A protein and the small-molecule ligand that binds it are described below.
Small molecule (SMILES): Nc1ccn([C@H]2C[C@H](O)[C@@H](COP(=O)(O)O)O2)c(=O)n1

Binding-site contacts:
Ligand atom C5 contacts residue PHE205 of chain 1.E at 4.2 Å (hydrophobic).
Ligand atom O3' contacts residue DA1 of chain 1.RB at 1.6 Å.
Ligand atom C5 contacts residue ARG92 of chain 1.E at 4.3 Å.
Ligand atom C2' contacts residue DA1 of chain 1.RB at 3.3 Å.
Ligand atom C5' contacts residue ASP202 of chain 1.E at 4.0 Å.
Ligand atom C4' contacts residue VAL203 of chain 1.E at 4.2 Å (hydrophobic).
Ligand atom C6 contacts residue PHE205 of chain 1.E at 4.4 Å (hydrophobic).
Ligand atom O4' contacts residue VAL203 of chain 1.E at 3.6 Å.
Ligand atom C5' contacts residue PRO204 of chain 1.E at 4.3 Å (hydrophobic).
Ligand atom C2 contacts residue ARG92 of chain 1.E at 4.3 Å.
Ligand atom C6 contacts residue ARG92 of chain 1.E at 4.0 Å.
Ligand atom C4 contacts residue ARG92 of chain 1.E at 4.4 Å.
Ligand atom C1' contacts residue ARG92 of chain 1.E at 4.4 Å.
Ligand atom O5' contacts residue ASP202 of chain 1.E at 4.4 Å.
Ligand atom N1 contacts residue ARG92 of chain 1.E at 4.0 Å.
Ligand atom C4' contacts residue PRO204 of chain 1.E at 3.6 Å (hydrophobic).
Ligand atom O4' contacts residue PRO204 of chain 1.E at 3.6 Å (h-bond).
Ligand atom C2' contacts residue PRO204 of chain 1.E at 4.3 Å (hydrophobic).
Ligand atom O4' contacts residue ARG92 of chain 1.E at 4.2 Å.
Ligand atom C3' contacts residue DA1 of chain 1.RB at 2.6 Å.
Ligand atom C1' contacts residue PRO204 of chain 1.E at 3.7 Å (hydrophobic).
Ligand atom C1' contacts residue VAL203 of chain 1.E at 4.1 Å (hydrophobic).
Ligand atom C4' contacts residue DA1 of chain 1.RB at 3.9 Å.

Sequence of chain 1.E:
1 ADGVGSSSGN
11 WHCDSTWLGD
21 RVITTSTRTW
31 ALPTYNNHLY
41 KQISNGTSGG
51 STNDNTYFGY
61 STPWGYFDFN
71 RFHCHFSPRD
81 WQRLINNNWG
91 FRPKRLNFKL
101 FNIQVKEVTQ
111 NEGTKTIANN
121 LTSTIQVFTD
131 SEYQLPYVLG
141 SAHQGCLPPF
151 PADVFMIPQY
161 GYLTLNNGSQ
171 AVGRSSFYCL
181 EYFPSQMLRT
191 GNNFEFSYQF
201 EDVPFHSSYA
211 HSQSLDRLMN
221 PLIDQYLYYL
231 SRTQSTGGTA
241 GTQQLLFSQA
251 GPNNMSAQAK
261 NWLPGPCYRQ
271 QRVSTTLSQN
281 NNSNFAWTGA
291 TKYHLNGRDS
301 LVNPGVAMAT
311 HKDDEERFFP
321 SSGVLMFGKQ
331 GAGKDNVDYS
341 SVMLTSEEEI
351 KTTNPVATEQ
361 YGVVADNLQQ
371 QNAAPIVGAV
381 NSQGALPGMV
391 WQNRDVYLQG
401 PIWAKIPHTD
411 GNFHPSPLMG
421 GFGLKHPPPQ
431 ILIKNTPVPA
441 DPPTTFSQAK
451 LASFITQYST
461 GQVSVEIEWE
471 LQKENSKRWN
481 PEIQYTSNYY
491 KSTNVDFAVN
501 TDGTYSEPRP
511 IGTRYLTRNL